A small-molecule ligand and the protein it binds are described below.
Small molecule (SMILES): CC(=O)N[C@@H]1[C@@H](O)[C@H](O)[C@@H](CO)O[C@H]1O

Binding-site contacts:
Ligand atom C2 contacts residue HIS42 of chain 1.D at 3.7 Å.
Ligand atom C7 contacts residue ASN75 of chain 1.D at 3.5 Å.
Ligand atom C1 contacts residue HIS42 of chain 1.D at 4.3 Å.
Ligand atom N2 contacts residue HIS42 of chain 1.D at 3.8 Å.
Ligand atom C5 contacts residue ASN75 of chain 1.D at 3.7 Å.
Ligand atom C8 contacts residue ASN75 of chain 1.D at 3.4 Å.
Ligand atom O7 contacts residue HIS42 of chain 1.D at 3.0 Å (h-bond).
Ligand atom C2 contacts residue ASN75 of chain 1.D at 2.5 Å.
Ligand atom C4 contacts residue ASN75 of chain 1.D at 4.3 Å.
Ligand atom C3 contacts residue ASN75 of chain 1.D at 3.8 Å.
Ligand atom C1 contacts residue ASN75 of chain 1.D at 1.4 Å.
Ligand atom C8 contacts residue HIS42 of chain 1.D at 3.9 Å.
Ligand atom O6 contacts residue ASN75 of chain 1.D at 4.1 Å.
Ligand atom C7 contacts residue HIS42 of chain 1.D at 3.5 Å.
Ligand atom N2 contacts residue ASN75 of chain 1.D at 2.9 Å (h-bond).
Ligand atom O7 contacts residue ASN75 of chain 1.D at 4.3 Å.
Ligand atom O5 contacts residue ASN75 of chain 1.D at 2.4 Å (h-bond).

Sequence of chain 1.D:
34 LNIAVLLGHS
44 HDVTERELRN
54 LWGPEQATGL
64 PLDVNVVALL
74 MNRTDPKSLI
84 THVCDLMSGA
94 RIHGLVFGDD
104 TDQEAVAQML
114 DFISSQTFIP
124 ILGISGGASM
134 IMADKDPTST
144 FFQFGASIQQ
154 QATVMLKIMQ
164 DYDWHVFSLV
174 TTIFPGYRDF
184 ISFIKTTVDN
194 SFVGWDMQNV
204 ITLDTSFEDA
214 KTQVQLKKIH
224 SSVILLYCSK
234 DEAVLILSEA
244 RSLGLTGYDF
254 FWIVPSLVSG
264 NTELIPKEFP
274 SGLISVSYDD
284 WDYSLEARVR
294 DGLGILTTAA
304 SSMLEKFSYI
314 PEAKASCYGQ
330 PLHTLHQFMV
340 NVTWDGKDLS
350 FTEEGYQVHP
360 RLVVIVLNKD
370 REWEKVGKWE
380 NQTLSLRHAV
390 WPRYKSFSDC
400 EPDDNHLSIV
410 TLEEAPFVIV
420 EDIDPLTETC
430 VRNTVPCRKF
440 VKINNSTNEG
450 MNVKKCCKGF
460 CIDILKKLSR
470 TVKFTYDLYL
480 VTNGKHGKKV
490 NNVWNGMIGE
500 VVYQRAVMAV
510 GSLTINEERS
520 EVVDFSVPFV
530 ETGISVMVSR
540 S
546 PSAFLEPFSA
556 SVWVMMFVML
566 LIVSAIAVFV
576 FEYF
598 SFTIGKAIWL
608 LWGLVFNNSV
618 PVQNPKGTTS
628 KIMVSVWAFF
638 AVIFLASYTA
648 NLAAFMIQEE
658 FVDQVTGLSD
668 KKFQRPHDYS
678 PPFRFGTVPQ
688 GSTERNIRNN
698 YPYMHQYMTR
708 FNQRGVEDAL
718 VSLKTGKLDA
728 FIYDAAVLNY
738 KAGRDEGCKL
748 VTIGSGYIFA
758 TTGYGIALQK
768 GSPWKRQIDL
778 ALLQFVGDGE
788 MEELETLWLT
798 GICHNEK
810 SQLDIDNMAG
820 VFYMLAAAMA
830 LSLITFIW